Binding-site contacts:
Ligand atom C6' contacts residue LYS19 of chain 1.A at 4.5 Å.
Ligand atom C1 contacts residue ASN16 of chain 1.A at 3.2 Å.
Ligand atom C1 contacts residue LEU111 of chain 1.B at 4.0 Å (hydrophobic).
Ligand atom C3 contacts residue ASN16 of chain 1.A at 4.2 Å.
Ligand atom O1 contacts residue LEU111 of chain 1.B at 3.2 Å.
Ligand atom C3' contacts residue LYS19 of chain 1.A at 3.8 Å.
Ligand atom C5' contacts residue LYS19 of chain 1.A at 4.1 Å.
Ligand atom O1 contacts residue TYR109 of chain 1.B at 4.1 Å.
Ligand atom O3' contacts residue LYS19 of chain 1.A at 3.9 Å.
Ligand atom O1 contacts residue ASN16 of chain 1.A at 2.2 Å (h-bond).
Ligand atom O3' contacts residue LYS15 of chain 1.A at 3.5 Å.
Ligand atom O2 contacts residue LEU111 of chain 1.B at 4.2 Å.
Ligand atom C3' contacts residue ASN16 of chain 1.A at 3.7 Å.
Ligand atom O4' contacts residue DHC1 of chain 1.F at 3.8 Å.
Ligand atom O2 contacts residue LEU10 of chain 1.A at 4.3 Å.
Ligand atom O2 contacts residue ASN16 of chain 1.A at 3.6 Å.
Ligand atom C1' contacts residue ASN16 of chain 1.A at 4.2 Å.
Ligand atom C2' contacts residue ASN16 of chain 1.A at 3.1 Å.
Ligand atom O4' contacts residue LYS19 of chain 1.A at 4.2 Å.
Ligand atom O3' contacts residue ASN16 of chain 1.A at 2.9 Å (h-bond).
Ligand atom C4' contacts residue LYS19 of chain 1.A at 3.8 Å.
Ligand atom O4' contacts residue LYS15 of chain 1.A at 3.9 Å.
Ligand atom C2' contacts residue LYS19 of chain 1.A at 4.1 Å.
Ligand atom C2 contacts residue ASN16 of chain 1.A at 4.1 Å.

Sequence of chain 1.B:
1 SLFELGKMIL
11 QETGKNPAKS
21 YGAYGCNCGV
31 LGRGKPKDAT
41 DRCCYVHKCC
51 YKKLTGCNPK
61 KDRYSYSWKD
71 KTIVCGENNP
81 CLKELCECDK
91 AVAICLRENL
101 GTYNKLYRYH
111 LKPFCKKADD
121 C

Sequence of chain 1.A:
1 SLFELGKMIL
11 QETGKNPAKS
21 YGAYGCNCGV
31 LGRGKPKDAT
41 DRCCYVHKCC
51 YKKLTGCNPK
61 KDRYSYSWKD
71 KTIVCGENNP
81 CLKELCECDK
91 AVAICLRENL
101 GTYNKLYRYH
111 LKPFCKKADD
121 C

This protein binds this small molecule.
Small molecule (SMILES): O=C(O)/C=C/c1ccc(O)c(O)c1